A protein and the small-molecule ligand that binds it are described below.
Small molecule (SMILES): Nc1ccn([C@H]2C[C@H](O)[C@@H](COP(=O)(O)O)O2)c(=O)n1

Binding-site contacts:
Ligand atom C1' contacts residue PHE277 of chain 21.A at 3.9 Å (hydrophobic).
Ligand atom O5' contacts residue DC1 of chain 26.F at 1.2 Å (h-bond).
Ligand atom P contacts residue DC1 of chain 26.F at 1.1 Å.
Ligand atom C4' contacts residue DC1 of chain 26.F at 1.2 Å.
Ligand atom C1' contacts residue DC1 of chain 26.F at 1.3 Å.
Ligand atom C3' contacts residue DC1 of chain 26.F at 0.8 Å.
Ligand atom O4' contacts residue DC1 of chain 26.F at 0.3 Å (h-bond).
Ligand atom C2' contacts residue DC1 of chain 26.F at 1.2 Å.
Ligand atom C5' contacts residue DC1 of chain 26.F at 1.4 Å.
Ligand atom C2' contacts residue PHE277 of chain 21.A at 2.8 Å (hydrophobic).
Ligand atom OP1 contacts residue DC1 of chain 26.F at 0.4 Å (h-bond).
Ligand atom O3' contacts residue DC1 of chain 26.F at 1.1 Å (h-bond).
Ligand atom O3' contacts residue PHE277 of chain 21.A at 4.1 Å.
Ligand atom OP2 contacts residue DC1 of chain 26.F at 1.0 Å.
Ligand atom OP1 contacts residue PHE277 of chain 21.A at 4.1 Å.
Ligand atom OP1 contacts residue ARG10 of chain 21.A at 3.8 Å.
Ligand atom C3' contacts residue PHE277 of chain 21.A at 3.6 Å (hydrophobic).

Sequence of chain 21.A:
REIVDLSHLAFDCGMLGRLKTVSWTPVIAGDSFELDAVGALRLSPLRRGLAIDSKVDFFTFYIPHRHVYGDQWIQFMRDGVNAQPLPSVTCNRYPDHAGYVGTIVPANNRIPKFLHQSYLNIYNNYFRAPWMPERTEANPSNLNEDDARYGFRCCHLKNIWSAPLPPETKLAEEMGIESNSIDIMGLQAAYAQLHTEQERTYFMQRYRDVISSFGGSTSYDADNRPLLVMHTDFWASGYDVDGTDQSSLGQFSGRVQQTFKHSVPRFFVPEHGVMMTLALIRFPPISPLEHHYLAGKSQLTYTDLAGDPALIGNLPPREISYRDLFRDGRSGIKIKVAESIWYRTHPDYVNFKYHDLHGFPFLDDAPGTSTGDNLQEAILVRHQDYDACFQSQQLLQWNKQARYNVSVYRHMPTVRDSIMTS